Binding-site contacts:
Ligand atom O1 contacts residue TRP143 of chain 1.D at 3.1 Å.
Ligand atom F1 contacts residue LEU102 of chain 1.E at 3.6 Å.
Ligand atom C9 contacts residue CYS187 of chain 1.D at 3.3 Å (hydrophobic).
Ligand atom N3 contacts residue CYS187 of chain 1.D at 3.9 Å.
Ligand atom C5 contacts residue TYR192 of chain 1.D at 3.5 Å (hydrophobic).
Ligand atom F3 contacts residue ARG104 of chain 1.E at 2.6 Å.
Ligand atom C4 contacts residue TRP143 of chain 1.D at 3.6 Å (hydrophobic).
Ligand atom F2 contacts residue VAL114 of chain 1.E at 3.4 Å.
Ligand atom C4 contacts residue CYS188 of chain 1.D at 3.9 Å (hydrophobic).
Ligand atom F1 contacts residue LEU112 of chain 1.E at 3.9 Å.
Ligand atom F1 contacts residue ARG104 of chain 1.E at 3.3 Å.
Ligand atom C7 contacts residue VAL114 of chain 1.E at 4.0 Å (hydrophobic).
Ligand atom C1 contacts residue TYR89 of chain 1.D at 3.9 Å (hydrophobic).
Ligand atom C8 contacts residue ARG104 of chain 1.E at 3.5 Å.
Ligand atom F1 contacts residue THR144 of chain 1.D at 3.2 Å.
Ligand atom F1 contacts residue ALA103 of chain 1.E at 3.8 Å.
Ligand atom C3 contacts residue TRP143 of chain 1.D at 3.0 Å (hydrophobic).
Ligand atom F2 contacts residue ARG104 of chain 1.E at 4.1 Å.
Ligand atom C1 contacts residue TRP143 of chain 1.D at 3.7 Å (hydrophobic).
Ligand atom C4 contacts residue CYS187 of chain 1.D at 3.8 Å (hydrophobic).
Ligand atom C10 contacts residue TYR185 of chain 1.D at 3.3 Å (hydrophobic).
Ligand atom C5 contacts residue CYS188 of chain 1.D at 3.9 Å (hydrophobic).
Ligand atom N2 contacts residue CYS187 of chain 1.D at 3.0 Å (h-bond).
Ligand atom N1 contacts residue VAL114 of chain 1.E at 3.9 Å.
Ligand atom C10 contacts residue TRP53 of chain 1.E at 3.4 Å (hydrophobic).
Ligand atom C6 contacts residue TRP143 of chain 1.D at 4.0 Å (hydrophobic).
Ligand atom N3 contacts residue TRP53 of chain 1.E at 3.7 Å.
Ligand atom O1 contacts residue TRP53 of chain 1.E at 3.8 Å.
Ligand atom C1 contacts residue TYR185 of chain 1.D at 3.7 Å (hydrophobic).
Ligand atom C7 contacts residue TRP143 of chain 1.D at 2.9 Å (hydrophobic).
Ligand atom C4 contacts residue TYR192 of chain 1.D at 3.5 Å (hydrophobic).
Ligand atom C2 contacts residue TRP143 of chain 1.D at 3.4 Å (hydrophobic).
Ligand atom N1 contacts residue TRP143 of chain 1.D at 3.5 Å (h-bond).
Ligand atom C8 contacts residue LEU112 of chain 1.E at 3.7 Å (hydrophobic).
Ligand atom F2 contacts residue TYR113 of chain 1.E at 3.5 Å.
Ligand atom C1 contacts residue TYR192 of chain 1.D at 3.6 Å (hydrophobic).
Ligand atom O1 contacts residue VAL114 of chain 1.E at 3.8 Å.
Ligand atom F2 contacts residue LEU112 of chain 1.E at 2.8 Å.
Ligand atom N1 contacts residue THR144 of chain 1.D at 3.9 Å.
Ligand atom F3 contacts residue LEU112 of chain 1.E at 3.4 Å.

Sequence of chain 1.E:
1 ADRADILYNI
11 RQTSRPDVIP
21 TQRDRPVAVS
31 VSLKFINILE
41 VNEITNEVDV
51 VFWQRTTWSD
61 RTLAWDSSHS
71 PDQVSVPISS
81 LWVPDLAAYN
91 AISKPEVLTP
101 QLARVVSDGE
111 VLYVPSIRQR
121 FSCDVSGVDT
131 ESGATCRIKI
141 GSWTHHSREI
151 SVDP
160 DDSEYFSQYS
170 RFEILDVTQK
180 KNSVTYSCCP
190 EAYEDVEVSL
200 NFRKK

Sequence of chain 1.D:
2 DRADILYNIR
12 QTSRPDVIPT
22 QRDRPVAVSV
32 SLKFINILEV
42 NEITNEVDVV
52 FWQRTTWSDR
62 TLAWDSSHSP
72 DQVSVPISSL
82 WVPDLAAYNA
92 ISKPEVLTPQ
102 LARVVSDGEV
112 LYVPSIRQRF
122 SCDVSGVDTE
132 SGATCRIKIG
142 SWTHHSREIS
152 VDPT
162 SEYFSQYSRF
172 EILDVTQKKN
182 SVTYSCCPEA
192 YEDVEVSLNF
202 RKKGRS

A protein and the small-molecule ligand that binds it are described below.
Small molecule (SMILES): CC(c1ccc(C(F)(F)F)nc1)[S@@](C)(=O)=NC#N